Sequence of chain 1.C:
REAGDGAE

The small molecule below binds the protein below.
Small molecule (SMILES): Cn1cc(CCCc2cn(C)nn2)nn1

Sequence of chain 1.A:
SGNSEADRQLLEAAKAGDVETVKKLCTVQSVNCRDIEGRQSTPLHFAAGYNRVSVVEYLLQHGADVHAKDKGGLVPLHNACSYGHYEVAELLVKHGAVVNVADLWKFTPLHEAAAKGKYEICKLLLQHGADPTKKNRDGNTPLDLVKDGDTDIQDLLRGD

Binding-site contacts:
Ligand atom N2 contacts residue ALA4 of chain 1.C at 3.3 Å.
Ligand atom C6 contacts residue TYR84 of chain 1.A at 3.8 Å (hydrophobic).
Ligand atom N3 contacts residue ALA4 of chain 1.C at 4.3 Å.
Ligand atom C7 contacts residue ALA4 of chain 1.C at 3.1 Å (hydrophobic).
Ligand atom C6 contacts residue ALA4 of chain 1.C at 4.2 Å (hydrophobic).
Ligand atom N contacts residue ALA8 of chain 1.C at 2.3 Å.
Ligand atom C1 contacts residue ALA8 of chain 1.C at 3.0 Å (hydrophobic).
Ligand atom C contacts residue ALA8 of chain 1.C at 1.6 Å (hydrophobic).
Ligand atom C8 contacts residue TYR84 of chain 1.A at 4.2 Å (hydrophobic).
Ligand atom C7 contacts residue TYR84 of chain 1.A at 3.6 Å (hydrophobic).
Ligand atom N contacts residue GLU9 of chain 1.C at 4.0 Å.
Ligand atom N1 contacts residue ALA4 of chain 1.C at 2.4 Å.
Ligand atom N5 contacts residue ALA8 of chain 1.C at 3.5 Å.
Ligand atom C contacts residue GLU9 of chain 1.C at 3.5 Å.
Ligand atom C1 contacts residue GLY7 of chain 1.C at 3.4 Å.
Ligand atom N3 contacts residue TYR84 of chain 1.A at 3.6 Å.
Ligand atom C contacts residue NH210 of chain 1.C at 3.7 Å.
Ligand atom N2 contacts residue TYR84 of chain 1.A at 3.7 Å.
Ligand atom C2 contacts residue ALA8 of chain 1.C at 4.3 Å (hydrophobic).
Ligand atom C contacts residue GLY7 of chain 1.C at 4.4 Å.
Ligand atom N contacts residue GLY7 of chain 1.C at 4.0 Å.
Ligand atom N5 contacts residue GLU9 of chain 1.C at 4.4 Å.
Ligand atom C8 contacts residue GLU3 of chain 1.C at 4.2 Å.
Ligand atom N4 contacts residue ALA8 of chain 1.C at 4.5 Å.
Ligand atom C8 contacts residue ALA4 of chain 1.C at 1.5 Å (hydrophobic).
Ligand atom N1 contacts residue TYR84 of chain 1.A at 3.6 Å (h-bond).
Ligand atom C2 contacts residue GLY7 of chain 1.C at 4.5 Å.